A small-molecule ligand and the protein it binds are described below.
Small molecule (SMILES): C=CC[N@@+]1(C)CC[C@]23c4c5ccc(O)c4O[C@H]2C(=O)CC[C@@]3(O)[C@H]1C5

Binding-site contacts:
Ligand atom C6 contacts residue SER203 of chain 1.C at 2.8 Å.
Ligand atom C19 contacts residue VAL236 of chain 1.C at 3.7 Å (hydrophobic).
Ligand atom O4 contacts residue VAL236 of chain 1.C at 2.8 Å.
Ligand atom C19 contacts residue MET345 of chain 1.C at 3.7 Å (hydrophobic).
Ligand atom O2 contacts residue SER203 of chain 1.C at 2.6 Å (h-bond).
Ligand atom C1 contacts residue ILE341 of chain 1.C at 3.5 Å (hydrophobic).
Ligand atom C6 contacts residue LEU237 of chain 1.C at 3.8 Å (hydrophobic).
Ligand atom C5 contacts residue GLY125 of chain 1.C at 3.3 Å.
Ligand atom C18 contacts residue MET345 of chain 1.C at 2.7 Å (hydrophobic).
Ligand atom C6 contacts residue ALA204 of chain 1.C at 3.8 Å (hydrophobic).
Ligand atom C5 contacts residue SER203 of chain 1.C at 3.3 Å.
Ligand atom C17 contacts residue MET345 of chain 1.C at 3.1 Å (hydrophobic).
Ligand atom O3 contacts residue ALA204 of chain 1.C at 2.8 Å (h-bond).
Ligand atom O4 contacts residue LEU300 of chain 1.C at 3.3 Å.
Ligand atom O1 contacts residue GLU202 of chain 1.C at 3.7 Å.
Ligand atom O3 contacts residue SER203 of chain 1.C at 2.5 Å (h-bond).
Ligand atom C7 contacts residue SER203 of chain 1.C at 3.8 Å.
Ligand atom C10 contacts residue ILE341 of chain 1.C at 3.5 Å (hydrophobic).
Ligand atom C16 contacts residue LEU286 of chain 1.C at 3.3 Å (hydrophobic).
Ligand atom C20 contacts residue LEU286 of chain 1.C at 3.2 Å (hydrophobic).
Ligand atom C4 contacts residue SER203 of chain 1.C at 3.1 Å.
Ligand atom O2 contacts residue GLY124 of chain 1.C at 3.5 Å (h-bond).
Ligand atom C15 contacts residue LEU300 of chain 1.C at 3.2 Å (hydrophobic).
Ligand atom O2 contacts residue GLY125 of chain 1.C at 2.9 Å (h-bond).
Ligand atom O1 contacts residue SER203 of chain 1.C at 3.4 Å (h-bond).
Ligand atom C16 contacts residue LEU300 of chain 1.C at 3.4 Å (hydrophobic).
Ligand atom C15 contacts residue GLY125 of chain 1.C at 2.9 Å.
Ligand atom C18 contacts residue LEU369 of chain 1.C at 3.4 Å (hydrophobic).
Ligand atom C19 contacts residue LEU369 of chain 1.C at 3.2 Å (hydrophobic).
Ligand atom C4 contacts residue GLY125 of chain 1.C at 3.8 Å.
Ligand atom O1 contacts residue HIS449 of chain 1.C at 3.7 Å.
Ligand atom C19 contacts residue PRO299 of chain 1.C at 3.6 Å (hydrophobic).
Ligand atom N1 contacts residue LEU300 of chain 1.C at 3.6 Å.
Ligand atom O3 contacts residue LEU237 of chain 1.C at 3.5 Å.
Ligand atom C8 contacts residue PHE407 of chain 1.C at 3.8 Å (hydrophobic).
Ligand atom C20 contacts residue MET345 of chain 1.C at 3.8 Å (hydrophobic).
Ligand atom C7 contacts residue PHE407 of chain 1.C at 3.4 Å (hydrophobic).
Ligand atom C3 contacts residue SER203 of chain 1.C at 3.5 Å.
Ligand atom C13 contacts residue GLY125 of chain 1.C at 3.7 Å.
Ligand atom C2 contacts residue LEU344 of chain 1.C at 3.8 Å (hydrophobic).

Sequence of chain 1.C:
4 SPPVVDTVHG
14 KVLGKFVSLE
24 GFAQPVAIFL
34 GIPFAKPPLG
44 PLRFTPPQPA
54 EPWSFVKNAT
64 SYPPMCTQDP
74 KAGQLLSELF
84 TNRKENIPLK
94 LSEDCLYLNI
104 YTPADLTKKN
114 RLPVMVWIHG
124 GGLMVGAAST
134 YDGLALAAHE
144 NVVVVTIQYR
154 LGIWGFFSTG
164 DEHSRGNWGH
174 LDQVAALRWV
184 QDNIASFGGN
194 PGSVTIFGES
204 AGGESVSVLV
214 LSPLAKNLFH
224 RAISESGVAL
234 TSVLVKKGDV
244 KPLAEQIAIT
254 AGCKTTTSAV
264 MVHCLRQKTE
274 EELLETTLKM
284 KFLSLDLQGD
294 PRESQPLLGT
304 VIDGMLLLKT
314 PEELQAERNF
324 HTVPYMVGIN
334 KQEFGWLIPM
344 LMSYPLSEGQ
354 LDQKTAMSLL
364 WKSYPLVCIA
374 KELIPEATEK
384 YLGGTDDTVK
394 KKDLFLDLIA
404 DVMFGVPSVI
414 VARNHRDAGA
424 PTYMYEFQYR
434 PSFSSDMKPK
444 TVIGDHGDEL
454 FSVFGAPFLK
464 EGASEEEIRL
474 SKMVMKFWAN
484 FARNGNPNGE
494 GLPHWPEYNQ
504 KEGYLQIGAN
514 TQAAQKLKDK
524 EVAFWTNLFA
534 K